Sequence of chain 1.B:
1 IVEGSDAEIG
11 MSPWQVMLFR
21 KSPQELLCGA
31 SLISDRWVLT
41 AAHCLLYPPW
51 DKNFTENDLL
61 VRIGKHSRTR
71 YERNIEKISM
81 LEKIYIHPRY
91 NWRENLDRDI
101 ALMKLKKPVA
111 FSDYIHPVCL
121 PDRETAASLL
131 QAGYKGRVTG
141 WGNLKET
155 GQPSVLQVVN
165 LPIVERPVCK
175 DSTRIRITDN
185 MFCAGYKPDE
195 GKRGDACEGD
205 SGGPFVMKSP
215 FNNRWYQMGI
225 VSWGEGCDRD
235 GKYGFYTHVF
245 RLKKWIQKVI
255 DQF

Binding-site contacts:
Ligand atom C3 contacts residue ASN53 of chain 1.B at 3.9 Å.
Ligand atom C8 contacts residue LEU46 of chain 1.B at 4.0 Å (hydrophobic).
Ligand atom O6 contacts residue THR55 of chain 1.B at 3.7 Å.
Ligand atom C1 contacts residue ASN53 of chain 1.B at 1.5 Å.
Ligand atom N2 contacts residue ASN53 of chain 1.B at 2.8 Å (h-bond).
Ligand atom C7 contacts residue LEU46 of chain 1.B at 4.1 Å (hydrophobic).
Ligand atom C2 contacts residue ASN53 of chain 1.B at 2.5 Å.
Ligand atom C7 contacts residue ASN53 of chain 1.B at 3.4 Å.
Ligand atom C6 contacts residue THR55 of chain 1.B at 4.0 Å.
Ligand atom C8 contacts residue PRO48 of chain 1.B at 4.2 Å (hydrophobic).
Ligand atom C5 contacts residue ASN53 of chain 1.B at 3.6 Å.
Ligand atom O5 contacts residue ASN53 of chain 1.B at 2.4 Å (h-bond).
Ligand atom O7 contacts residue LEU46 of chain 1.B at 4.1 Å.
Ligand atom C8 contacts residue ASN53 of chain 1.B at 4.4 Å.
Ligand atom O7 contacts residue ASN53 of chain 1.B at 3.7 Å.
Ligand atom C4 contacts residue ASN53 of chain 1.B at 4.2 Å.

The small molecule below binds the protein below.
Small molecule (SMILES): CC(=O)N[C@@H]1[C@@H](O)[C@H](O)[C@@H](CO)O[C@H]1O